Sequence of chain 1.A:
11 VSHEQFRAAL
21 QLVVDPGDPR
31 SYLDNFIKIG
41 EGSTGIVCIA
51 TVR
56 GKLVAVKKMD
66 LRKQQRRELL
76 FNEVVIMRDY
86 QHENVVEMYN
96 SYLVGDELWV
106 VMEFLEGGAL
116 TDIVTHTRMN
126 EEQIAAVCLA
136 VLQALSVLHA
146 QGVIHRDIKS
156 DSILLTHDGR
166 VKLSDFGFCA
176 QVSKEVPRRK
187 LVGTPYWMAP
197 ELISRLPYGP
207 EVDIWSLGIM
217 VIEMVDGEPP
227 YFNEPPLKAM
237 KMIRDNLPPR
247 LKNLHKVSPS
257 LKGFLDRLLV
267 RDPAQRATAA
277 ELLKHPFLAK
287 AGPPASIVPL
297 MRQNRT

This small molecule binds to this protein.
Small molecule (SMILES): CCn1cnc2c(Nc3cccc(Cl)c3)nc(N[C@@H]3CCCC[C@H]3N)nc21

Binding-site contacts:
Ligand atom CAM contacts residue PHE109 of chain 1.A at 3.7 Å (hydrophobic).
Ligand atom CAN contacts residue GLY113 of chain 1.A at 3.4 Å.
Ligand atom CBA contacts residue SER169 of chain 1.A at 2.9 Å.
Ligand atom NAB contacts residue ALA114 of chain 1.A at 3.9 Å.
Ligand atom CAZ contacts residue LEU159 of chain 1.A at 3.9 Å (hydrophobic).
Ligand atom C5 contacts residue LEU159 of chain 1.A at 3.8 Å (hydrophobic).
Ligand atom C6 contacts residue LEU110 of chain 1.A at 3.7 Å (hydrophobic).
Ligand atom CAD contacts residue GLU41 of chain 1.A at 3.1 Å.
Ligand atom C8 contacts residue LEU110 of chain 1.A at 3.8 Å (hydrophobic).
Ligand atom C2 contacts residue LEU159 of chain 1.A at 3.7 Å (hydrophobic).
Ligand atom N7 contacts residue PHE109 of chain 1.A at 3.7 Å.
Ligand atom CAO contacts residue GLY113 of chain 1.A at 3.9 Å.
Ligand atom CAS contacts residue ILE39 of chain 1.A at 3.8 Å (hydrophobic).
Ligand atom CBA contacts residue VAL91 of chain 1.A at 3.3 Å (hydrophobic).
Ligand atom N7 contacts residue GLU108 of chain 1.A at 3.9 Å.
Ligand atom CAN contacts residue GLU111 of chain 1.A at 3.5 Å.
Ligand atom CAN contacts residue PHE109 of chain 1.A at 3.8 Å (hydrophobic).
Ligand atom C8 contacts residue GLU108 of chain 1.A at 3.1 Å.
Ligand atom CAZ contacts residue MET107 of chain 1.A at 3.8 Å (hydrophobic).
Ligand atom N9 contacts residue ALA60 of chain 1.A at 3.8 Å.
Ligand atom N3 contacts residue LEU159 of chain 1.A at 3.8 Å.
Ligand atom CAN contacts residue LEU110 of chain 1.A at 3.0 Å (hydrophobic).
Ligand atom N7 contacts residue LEU110 of chain 1.A at 3.1 Å (h-bond).
Ligand atom CBA contacts residue LEU159 of chain 1.A at 3.3 Å (hydrophobic).
Ligand atom C8 contacts residue LEU159 of chain 1.A at 3.9 Å (hydrophobic).
Ligand atom C6 contacts residue ILE39 of chain 1.A at 3.9 Å (hydrophobic).
Ligand atom C8 contacts residue ALA60 of chain 1.A at 3.4 Å (hydrophobic).
Ligand atom N1 contacts residue LEU159 of chain 1.A at 3.8 Å.
Ligand atom N1 contacts residue ILE39 of chain 1.A at 3.8 Å.
Ligand atom CAM contacts residue GLY113 of chain 1.A at 3.6 Å.
Ligand atom C4 contacts residue LEU159 of chain 1.A at 3.4 Å (hydrophobic).
Ligand atom CL1 contacts residue ILE39 of chain 1.A at 3.6 Å.
Ligand atom N9 contacts residue LEU159 of chain 1.A at 3.5 Å.
Ligand atom N6 contacts residue LEU110 of chain 1.A at 2.7 Å (h-bond).
Ligand atom CAM contacts residue LEU110 of chain 1.A at 3.3 Å (hydrophobic).
Ligand atom N6 contacts residue PHE109 of chain 1.A at 3.5 Å.
Ligand atom CAO contacts residue GLU111 of chain 1.A at 3.5 Å.
Ligand atom CAE contacts residue VAL47 of chain 1.A at 3.4 Å (hydrophobic).
Ligand atom CAF contacts residue VAL47 of chain 1.A at 3.4 Å (hydrophobic).
Ligand atom C8 contacts residue PHE109 of chain 1.A at 3.9 Å (hydrophobic).